This small molecule binds to this protein.
Small molecule (SMILES): O=C[C@@H]1CCCN1C(=O)[C@@H]1CCCN1C(=O)[C@@H]1CCCN1C(=O)[C@@H]1CCCN1C(=O)[C@@H]1CCCN1C(=O)[C@@H]1CCCN1C(=O)[C@@H]1CCCN1C(=O)[C@@H]1CCCN1C(=O)[C@@H]1CCCN1C(=O)[C@@H]1CCCN1

Sequence of chain 1.A:
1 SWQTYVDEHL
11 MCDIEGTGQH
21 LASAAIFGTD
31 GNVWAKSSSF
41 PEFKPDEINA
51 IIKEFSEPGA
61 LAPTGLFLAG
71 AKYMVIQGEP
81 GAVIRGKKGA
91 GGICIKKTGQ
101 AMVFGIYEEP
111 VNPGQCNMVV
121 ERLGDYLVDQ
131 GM

Binding-site contacts:
Ligand atom CD contacts residue HIS9 of chain 1.A at 3.6 Å.
Ligand atom CA contacts residue TYR5 of chain 1.A at 3.9 Å (hydrophobic).
Ligand atom CA contacts residue TRP34 of chain 1.A at 4.0 Å (hydrophobic).
Ligand atom N contacts residue TYR5 of chain 1.A at 3.9 Å.
Ligand atom CA contacts residue TYR126 of chain 1.A at 3.7 Å (hydrophobic).
Ligand atom CB contacts residue TRP2 of chain 1.A at 3.7 Å (hydrophobic).
Ligand atom CG contacts residue TRP34 of chain 1.A at 3.6 Å (hydrophobic).
Ligand atom O contacts residue HIS9 of chain 1.A at 4.0 Å.
Ligand atom CD contacts residue GLN130 of chain 1.A at 4.1 Å.
Ligand atom O contacts residue TYR126 of chain 1.A at 2.5 Å (h-bond).
Ligand atom CD contacts residue TYR5 of chain 1.A at 3.6 Å (hydrophobic).
Ligand atom CB contacts residue TYR5 of chain 1.A at 3.6 Å (hydrophobic).
Ligand atom CD contacts residue TRP34 of chain 1.A at 3.5 Å (hydrophobic).
Ligand atom CD contacts residue TRP2 of chain 1.A at 3.8 Å (hydrophobic).
Ligand atom C contacts residue TRP2 of chain 1.A at 4.2 Å (hydrophobic).
Ligand atom CG contacts residue TYR5 of chain 1.A at 3.4 Å (hydrophobic).
Ligand atom CG contacts residue HIS9 of chain 1.A at 3.4 Å.
Ligand atom C contacts residue TYR5 of chain 1.A at 3.4 Å (hydrophobic).
Ligand atom CB contacts residue GLN100 of chain 1.A at 4.1 Å.
Ligand atom O contacts residue TYR5 of chain 1.A at 2.7 Å (h-bond).
Ligand atom CG contacts residue GLN130 of chain 1.A at 3.9 Å.
Ligand atom C contacts residue TYR126 of chain 1.A at 3.7 Å (hydrophobic).
Ligand atom CG contacts residue TYR126 of chain 1.A at 3.7 Å (hydrophobic).
Ligand atom CA contacts residue TRP2 of chain 1.A at 3.4 Å (hydrophobic).
Ligand atom CB contacts residue GLN130 of chain 1.A at 3.8 Å.
Ligand atom CG contacts residue GLN100 of chain 1.A at 3.6 Å.
Ligand atom O contacts residue TRP2 of chain 1.A at 2.9 Å (h-bond).
Ligand atom CG contacts residue LEU127 of chain 1.A at 3.8 Å (hydrophobic).
Ligand atom N contacts residue TYR126 of chain 1.A at 3.6 Å.
Ligand atom CD contacts residue LEU127 of chain 1.A at 3.9 Å (hydrophobic).
Ligand atom O contacts residue MET132 of chain 1.A at 3.9 Å.
Ligand atom CD contacts residue MET132 of chain 1.A at 3.8 Å (hydrophobic).
Ligand atom CB contacts residue TYR126 of chain 1.A at 3.6 Å (hydrophobic).
Ligand atom N contacts residue TRP2 of chain 1.A at 3.8 Å.
Ligand atom CG contacts residue TRP2 of chain 1.A at 4.1 Å (hydrophobic).
Ligand atom CG contacts residue SER1 of chain 1.A at 3.8 Å.
Ligand atom CG contacts residue MET132 of chain 1.A at 3.5 Å (hydrophobic).
Ligand atom CD contacts residue TYR126 of chain 1.A at 3.5 Å (hydrophobic).
Ligand atom CB contacts residue MET132 of chain 1.A at 4.1 Å (hydrophobic).
Ligand atom CB contacts residue TRP34 of chain 1.A at 3.7 Å (hydrophobic).